Binding-site contacts:
Ligand atom OP2 contacts residue LYS107 of chain 1.A at 2.6 Å (salt-bridge).
Ligand atom C2 contacts residue PHE18 of chain 21.A at 3.5 Å (hydrophobic).
Ligand atom O2 contacts residue ASP94 of chain 1.A at 3.0 Å (salt-bridge).
Ligand atom O2 contacts residue ARG60 of chain 21.A at 3.4 Å.
Ligand atom O2 contacts residue PHE12 of chain 21.A at 2.9 Å.
Ligand atom O2 contacts residue LYS21 of chain 7.A at 3.5 Å.
Ligand atom O4' contacts residue TRP54 of chain 21.A at 3.5 Å (h-bond).
Ligand atom C6 contacts residue TRP64 of chain 21.A at 3.4 Å (hydrophobic).
Ligand atom O4' contacts residue HIS93 of chain 1.A at 3.6 Å.
Ligand atom O3' contacts residue SER38 of chain 1.A at 3.4 Å (h-bond).
Ligand atom C7 contacts residue LEU36 of chain 1.A at 3.4 Å (hydrophobic).
Ligand atom OP1 contacts residue LYS61 of chain 21.A at 3.0 Å.
Ligand atom OP1 contacts residue LYS107 of chain 1.A at 2.8 Å (salt-bridge).
Ligand atom OP1 contacts residue ALA71 of chain 1.A at 3.0 Å (h-bond).
Ligand atom O4 contacts residue SER16 of chain 21.A at 3.0 Å (h-bond).
Ligand atom O4' contacts residue MET50 of chain 1.A at 3.5 Å.
Ligand atom N3 contacts residue PHE18 of chain 21.A at 3.5 Å.
Ligand atom O3' contacts residue ALA71 of chain 1.A at 3.4 Å.
Ligand atom C1' contacts residue ASP94 of chain 1.A at 3.2 Å.
Ligand atom O4' contacts residue ASP94 of chain 1.A at 3.3 Å (salt-bridge).
Ligand atom N3 contacts residue LYS21 of chain 7.A at 3.1 Å (salt-bridge).
Ligand atom O2 contacts residue MET97 of chain 1.A at 3.3 Å.
Ligand atom C5 contacts residue PHE18 of chain 21.A at 3.4 Å (hydrophobic).
Ligand atom C4' contacts residue ASP94 of chain 1.A at 3.6 Å.
Ligand atom C7 contacts residue SER25 of chain 21.A at 3.4 Å.
Ligand atom OP1 contacts residue HIS93 of chain 1.A at 2.6 Å (h-bond).
Ligand atom O4' contacts residue TRP64 of chain 21.A at 3.4 Å (h-bond).
Ligand atom O2 contacts residue LEU69 of chain 1.A at 3.5 Å.
Ligand atom C7 contacts residue HIS93 of chain 1.A at 3.5 Å.
Ligand atom C2 contacts residue PHE12 of chain 21.A at 3.4 Å (hydrophobic).
Ligand atom N3 contacts residue PHE92 of chain 1.A at 3.3 Å (h-bond).
Ligand atom C6 contacts residue PHE18 of chain 21.A at 3.5 Å (hydrophobic).
Ligand atom O4 contacts residue LYS21 of chain 7.A at 3.4 Å (salt-bridge).
Ligand atom C1' contacts residue LEU98 of chain 1.A at 3.4 Å (hydrophobic).
Ligand atom N3 contacts residue ARG45 of chain 1.A at 3.5 Å (salt-bridge).
Ligand atom OP1 contacts residue TYR62 of chain 21.A at 2.8 Å (h-bond).
Ligand atom C5 contacts residue HIS93 of chain 1.A at 3.5 Å.
Ligand atom C5' contacts residue TYR62 of chain 21.A at 3.2 Å (hydrophobic).
Ligand atom C4 contacts residue PHE18 of chain 21.A at 3.4 Å (hydrophobic).
Ligand atom O4' contacts residue LEU98 of chain 1.A at 3.4 Å.

Sequence of chain 7.A:
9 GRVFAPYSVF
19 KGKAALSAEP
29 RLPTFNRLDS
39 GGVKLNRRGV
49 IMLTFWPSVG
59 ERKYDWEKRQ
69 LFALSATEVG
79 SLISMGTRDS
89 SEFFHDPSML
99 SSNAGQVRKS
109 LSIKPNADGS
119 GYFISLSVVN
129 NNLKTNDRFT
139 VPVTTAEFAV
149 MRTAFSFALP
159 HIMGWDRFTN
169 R

Sequence of chain 21.A:
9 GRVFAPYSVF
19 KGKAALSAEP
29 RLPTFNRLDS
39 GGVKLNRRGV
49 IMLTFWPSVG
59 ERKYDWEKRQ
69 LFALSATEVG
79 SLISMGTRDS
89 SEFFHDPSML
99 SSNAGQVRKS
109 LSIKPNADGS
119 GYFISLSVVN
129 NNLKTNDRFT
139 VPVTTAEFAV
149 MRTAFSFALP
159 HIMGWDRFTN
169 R

The small molecule below binds the protein below.
Small molecule (SMILES): Cc1cn([C@H]2C[C@H](O[P](=O)(O)OC[C@H]3O[C@@H](n4cc(C)c(=O)[nH]c4=O)C[C@@H]3O[P](=O)(O)OC[C@H]3O[C@@H](n4cc(C)c(=O)[nH]c4=O)C[C@@H]3O[P](=O)(O)OC[C@H]3O[C@@H](n4cc(C)c(=O)[nH]c4=O)C[C@@H]3O)[C@@H](CO[P](=O)(O)O[C@H]3C[C@H](n4cc(C)c(=O)[nH]c4=O)O[C@@H]3CO[P](=O)(O)O[C@H]3C[C@H](n4cc(C)c(=O)[nH]c4=O)O[C@@H]3CO[P](=O)(O)O[C@H]3C[C@H](n4cc(C)c(=O)[nH]c4=O)O[C@@H]3CO[P](=O)(O)O[C@H]3C[C@H](n4cc(C)c(=O)[nH]c4=O)O[C@@H]3CO[P](=O)(O)O[C@H]3C[C@H](n4cc(C)c(=O)[nH]c4=O)O[C@@H]3COP(=O)=O)O2)c(=O)[nH]c1=O

Sequence of chain 1.A:
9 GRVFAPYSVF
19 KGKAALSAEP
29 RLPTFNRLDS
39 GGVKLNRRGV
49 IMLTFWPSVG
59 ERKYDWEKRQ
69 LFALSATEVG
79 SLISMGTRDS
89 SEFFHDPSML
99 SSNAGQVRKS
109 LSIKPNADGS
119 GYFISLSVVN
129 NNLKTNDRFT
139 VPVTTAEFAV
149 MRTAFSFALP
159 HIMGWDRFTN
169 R